This small molecule binds to this protein.
Small molecule (SMILES): CC(=O)N[C@H]1[C@H](O[C@H]2[C@H](O)[C@@H](NC(C)=O)CO[C@@H]2CO)O[C@H](CO)[C@@H](O)[C@@H]1O

Binding-site contacts:
Ligand atom C7 contacts residue PRO60 of chain 1.C at 3.6 Å (hydrophobic).
Ligand atom C2 contacts residue PRO60 of chain 1.C at 4.2 Å (hydrophobic).
Ligand atom C1 contacts residue ASN62 of chain 1.C at 1.4 Å.
Ligand atom N2 contacts residue ASN62 of chain 1.C at 2.8 Å (h-bond).
Ligand atom C8 contacts residue ASN55 of chain 1.C at 3.4 Å.
Ligand atom N2 contacts residue PRO60 of chain 1.C at 3.0 Å (h-bond).
Ligand atom C7 contacts residue ASN62 of chain 1.C at 3.4 Å.
Ligand atom O7 contacts residue ASN62 of chain 1.C at 3.6 Å (h-bond).
Ligand atom C5 contacts residue ASN62 of chain 1.C at 3.8 Å.
Ligand atom C3 contacts residue ASN62 of chain 1.C at 3.7 Å.
Ligand atom C3 contacts residue PRO59 of chain 1.C at 4.4 Å (hydrophobic).
Ligand atom C7 contacts residue PRO59 of chain 1.C at 4.2 Å (hydrophobic).
Ligand atom C8 contacts residue PRO59 of chain 1.C at 3.7 Å (hydrophobic).
Ligand atom N2 contacts residue PRO59 of chain 1.C at 3.9 Å.
Ligand atom C4 contacts residue ASN62 of chain 1.C at 4.3 Å.
Ligand atom C1 contacts residue PRO60 of chain 1.C at 4.3 Å (hydrophobic).
Ligand atom C8 contacts residue PRO60 of chain 1.C at 3.3 Å (hydrophobic).
Ligand atom O5 contacts residue ASN62 of chain 1.C at 2.4 Å (h-bond).
Ligand atom O3 contacts residue PRO59 of chain 1.C at 3.8 Å.
Ligand atom C2 contacts residue ASN62 of chain 1.C at 2.4 Å.

Sequence of chain 1.C:
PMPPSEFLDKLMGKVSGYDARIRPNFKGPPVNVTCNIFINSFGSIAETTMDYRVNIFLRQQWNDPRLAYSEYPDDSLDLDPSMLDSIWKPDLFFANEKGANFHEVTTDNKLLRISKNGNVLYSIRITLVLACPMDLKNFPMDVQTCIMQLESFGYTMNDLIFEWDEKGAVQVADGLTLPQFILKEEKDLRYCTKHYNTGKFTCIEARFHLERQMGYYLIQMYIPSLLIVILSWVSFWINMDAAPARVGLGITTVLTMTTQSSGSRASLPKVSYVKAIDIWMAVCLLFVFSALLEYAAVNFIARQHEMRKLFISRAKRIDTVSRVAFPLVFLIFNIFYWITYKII